Sequence of chain 1.A:
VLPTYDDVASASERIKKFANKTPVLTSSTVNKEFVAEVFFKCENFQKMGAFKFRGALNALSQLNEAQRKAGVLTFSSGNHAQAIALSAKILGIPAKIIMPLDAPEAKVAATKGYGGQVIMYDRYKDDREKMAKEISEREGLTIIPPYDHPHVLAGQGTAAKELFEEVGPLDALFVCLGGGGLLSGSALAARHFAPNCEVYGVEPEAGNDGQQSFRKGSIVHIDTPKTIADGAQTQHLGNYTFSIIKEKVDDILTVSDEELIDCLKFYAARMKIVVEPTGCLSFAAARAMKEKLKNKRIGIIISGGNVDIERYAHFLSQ

Sequence of chain 2.A:
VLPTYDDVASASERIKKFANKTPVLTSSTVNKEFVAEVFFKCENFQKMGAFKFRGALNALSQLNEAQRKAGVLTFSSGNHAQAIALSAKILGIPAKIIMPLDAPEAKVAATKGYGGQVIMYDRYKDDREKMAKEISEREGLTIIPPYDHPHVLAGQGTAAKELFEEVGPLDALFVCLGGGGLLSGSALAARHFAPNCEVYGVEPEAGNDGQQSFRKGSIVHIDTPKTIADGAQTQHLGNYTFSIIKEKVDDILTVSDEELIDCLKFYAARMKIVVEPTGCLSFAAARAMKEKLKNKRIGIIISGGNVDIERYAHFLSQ

This protein binds this small molecule.
Small molecule (SMILES): Nc1ncnc2c1ncn2[C@@H]1O[C@H](CO[P](=O)(O)O[P](=O)(O)CP(=O)(O)O)[C@@H](O)[C@H]1O

Binding-site contacts:
Ligand atom C5 contacts residue ALA115 of chain 1.A at 3.5 Å (hydrophobic).
Ligand atom C3B contacts residue MG1 of chain 1.C at 3.3 Å.
Ligand atom O1A contacts residue LYS52 of chain 1.A at 3.3 Å.
Ligand atom C5 contacts residue ARG275 of chain 2.A at 3.3 Å.
Ligand atom N9 contacts residue ARG275 of chain 2.A at 3.5 Å (salt-bridge).
Ligand atom O2B contacts residue MG1 of chain 1.C at 2.4 Å.
Ligand atom O3' contacts residue MET53 of chain 1.A at 3.6 Å (h-bond).
Ligand atom O1G contacts residue MG1 of chain 1.C at 2.4 Å.
Ligand atom O1A contacts residue MET53 of chain 1.A at 2.5 Å (h-bond).
Ligand atom N6 contacts residue ALA114 of chain 1.A at 3.5 Å (h-bond).
Ligand atom O3' contacts residue ASN311 of chain 1.A at 2.8 Å (h-bond).
Ligand atom PA contacts residue TYR119 of chain 1.A at 3.7 Å.
Ligand atom O3G contacts residue LYS52 of chain 1.A at 3.1 Å (salt-bridge).
Ligand atom PB contacts residue MG1 of chain 1.C at 3.3 Å.
Ligand atom C2 contacts residue ALA111 of chain 1.A at 3.7 Å (hydrophobic).
Ligand atom O3' contacts residue ALA274 of chain 2.A at 3.7 Å.
Ligand atom O4' contacts residue ARG275 of chain 2.A at 3.2 Å (salt-bridge).
Ligand atom PG contacts residue SER33 of chain 2.A at 3.6 Å.
Ligand atom N3 contacts residue ARG275 of chain 2.A at 3.5 Å (salt-bridge).
Ligand atom C4 contacts residue ALA115 of chain 1.A at 3.6 Å (hydrophobic).
Ligand atom C3' contacts residue MET53 of chain 1.A at 3.6 Å (hydrophobic).
Ligand atom C6 contacts residue ARG275 of chain 2.A at 3.6 Å.
Ligand atom O1B contacts residue SER32 of chain 2.A at 3.6 Å.
Ligand atom O5' contacts residue TYR119 of chain 1.A at 3.6 Å.
Ligand atom O3G contacts residue ASN25 of chain 1.A at 2.6 Å (h-bond).
Ligand atom O3' contacts residue LYS277 of chain 2.A at 3.0 Å (salt-bridge).
Ligand atom O2A contacts residue TYR119 of chain 1.A at 2.8 Å (h-bond).
Ligand atom PA contacts residue MET53 of chain 1.A at 3.7 Å.
Ligand atom O1B contacts residue THR34 of chain 2.A at 2.5 Å (h-bond).
Ligand atom O2' contacts residue MET53 of chain 1.A at 3.6 Å.
Ligand atom O2' contacts residue ASN311 of chain 1.A at 3.7 Å.
Ligand atom O2G contacts residue SER33 of chain 2.A at 2.5 Å (h-bond).
Ligand atom C4 contacts residue ARG275 of chain 2.A at 3.3 Å.
Ligand atom O1B contacts residue SER33 of chain 2.A at 3.4 Å (h-bond).
Ligand atom C8 contacts residue TYR119 of chain 1.A at 3.5 Å (hydrophobic).
Ligand atom N7 contacts residue ARG275 of chain 2.A at 3.5 Å (salt-bridge).
Ligand atom C2' contacts residue TYR119 of chain 1.A at 3.5 Å (hydrophobic).
Ligand atom N7 contacts residue ALA115 of chain 1.A at 3.6 Å.
Ligand atom PG contacts residue MG1 of chain 1.C at 3.4 Å.
Ligand atom O1G contacts residue THR31 of chain 2.A at 3.4 Å (h-bond).